Sequence of chain 58.F:
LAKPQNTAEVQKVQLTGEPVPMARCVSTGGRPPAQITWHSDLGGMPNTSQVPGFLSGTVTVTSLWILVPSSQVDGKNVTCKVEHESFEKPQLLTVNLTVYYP

This protein binds this small molecule.
Small molecule (SMILES): CC(=O)N[C@H]1[C@H](O[C@H]2[C@H](O)[C@@H](NC(C)=O)CO[C@@H]2CO)O[C@H](CO)[C@@H](O)[C@@H]1O

Binding-site contacts:
Ligand atom O5 contacts residue THR94 of chain 58.F at 3.8 Å.
Ligand atom O7 contacts residue ASN77 of chain 58.F at 2.3 Å (h-bond).
Ligand atom O6 contacts residue THR94 of chain 58.F at 4.0 Å.
Ligand atom O5 contacts residue NAG1 of chain 58.L at 4.2 Å.
Ligand atom C3 contacts residue ASN77 of chain 58.F at 3.7 Å.
Ligand atom C2 contacts residue NAG1 of chain 58.L at 4.3 Å.
Ligand atom C1 contacts residue NAG1 of chain 58.L at 3.4 Å.
Ligand atom C2 contacts residue ASN77 of chain 58.F at 2.3 Å.
Ligand atom N2 contacts residue NAG1 of chain 58.L at 4.2 Å.
Ligand atom C4 contacts residue ASN77 of chain 58.F at 4.2 Å.
Ligand atom C5 contacts residue NAG1 of chain 58.L at 4.5 Å.
Ligand atom O5 contacts residue ASN77 of chain 58.F at 2.4 Å (h-bond).
Ligand atom C8 contacts residue NAG1 of chain 58.L at 4.3 Å.
Ligand atom C5 contacts residue ASN77 of chain 58.F at 3.7 Å.
Ligand atom C1 contacts residue ASN77 of chain 58.F at 1.5 Å.
Ligand atom C7 contacts residue NAG1 of chain 58.L at 4.3 Å.
Ligand atom C6 contacts residue THR94 of chain 58.F at 4.0 Å.
Ligand atom C7 contacts residue ASN77 of chain 58.F at 2.7 Å.
Ligand atom C8 contacts residue ASN77 of chain 58.F at 4.1 Å.
Ligand atom N2 contacts residue ASN77 of chain 58.F at 2.8 Å (h-bond).